Sequence of chain 1.C:
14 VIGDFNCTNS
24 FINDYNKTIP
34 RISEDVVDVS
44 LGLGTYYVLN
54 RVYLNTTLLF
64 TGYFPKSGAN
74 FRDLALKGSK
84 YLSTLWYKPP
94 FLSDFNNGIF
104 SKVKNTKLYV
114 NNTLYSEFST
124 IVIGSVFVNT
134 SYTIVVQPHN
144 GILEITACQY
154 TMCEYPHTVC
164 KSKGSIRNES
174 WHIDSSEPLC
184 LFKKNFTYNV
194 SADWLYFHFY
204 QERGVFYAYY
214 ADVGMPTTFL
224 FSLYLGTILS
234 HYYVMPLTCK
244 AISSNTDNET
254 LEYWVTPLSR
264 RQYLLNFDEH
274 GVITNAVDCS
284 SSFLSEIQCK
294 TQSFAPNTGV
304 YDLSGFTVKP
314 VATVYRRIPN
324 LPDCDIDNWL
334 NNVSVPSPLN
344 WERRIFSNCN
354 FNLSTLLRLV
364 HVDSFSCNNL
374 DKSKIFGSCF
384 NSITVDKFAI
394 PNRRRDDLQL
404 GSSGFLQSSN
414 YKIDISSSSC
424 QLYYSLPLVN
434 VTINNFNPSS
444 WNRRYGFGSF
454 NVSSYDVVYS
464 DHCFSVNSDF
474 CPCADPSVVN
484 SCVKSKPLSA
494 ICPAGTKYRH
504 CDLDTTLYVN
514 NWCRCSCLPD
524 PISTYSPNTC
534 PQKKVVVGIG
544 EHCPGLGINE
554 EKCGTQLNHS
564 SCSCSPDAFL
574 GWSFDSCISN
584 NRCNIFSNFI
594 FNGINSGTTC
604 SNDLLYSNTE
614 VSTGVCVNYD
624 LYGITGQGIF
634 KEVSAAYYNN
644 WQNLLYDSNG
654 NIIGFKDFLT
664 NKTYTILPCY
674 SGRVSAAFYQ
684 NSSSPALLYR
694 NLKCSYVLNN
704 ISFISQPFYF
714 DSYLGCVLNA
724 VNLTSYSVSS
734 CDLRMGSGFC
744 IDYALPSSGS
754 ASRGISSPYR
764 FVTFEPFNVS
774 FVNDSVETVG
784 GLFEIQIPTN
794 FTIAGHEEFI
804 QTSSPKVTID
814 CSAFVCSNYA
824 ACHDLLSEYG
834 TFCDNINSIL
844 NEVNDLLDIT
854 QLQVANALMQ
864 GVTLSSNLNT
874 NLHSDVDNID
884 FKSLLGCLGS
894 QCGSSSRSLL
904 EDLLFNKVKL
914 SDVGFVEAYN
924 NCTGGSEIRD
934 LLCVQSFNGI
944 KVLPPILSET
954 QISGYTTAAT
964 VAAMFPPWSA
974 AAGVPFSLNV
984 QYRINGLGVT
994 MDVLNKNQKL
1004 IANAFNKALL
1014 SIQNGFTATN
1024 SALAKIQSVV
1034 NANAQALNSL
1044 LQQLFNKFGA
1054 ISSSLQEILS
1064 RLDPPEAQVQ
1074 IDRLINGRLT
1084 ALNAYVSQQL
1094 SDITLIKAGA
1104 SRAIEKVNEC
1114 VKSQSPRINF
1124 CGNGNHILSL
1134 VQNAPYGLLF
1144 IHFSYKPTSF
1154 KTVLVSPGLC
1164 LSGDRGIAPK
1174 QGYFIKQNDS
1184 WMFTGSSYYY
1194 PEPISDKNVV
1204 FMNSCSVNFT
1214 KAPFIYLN

Binding-site contacts:
Ligand atom C2 contacts residue ASN114 of chain 1.C at 2.5 Å.
Ligand atom N2 contacts residue ASN114 of chain 1.C at 2.9 Å (h-bond).
Ligand atom O7 contacts residue ASN114 of chain 1.C at 4.4 Å.
Ligand atom C4 contacts residue ASN114 of chain 1.C at 4.2 Å.
Ligand atom C5 contacts residue ASN114 of chain 1.C at 3.7 Å.
Ligand atom C3 contacts residue ASN114 of chain 1.C at 3.8 Å.
Ligand atom C1 contacts residue ASN114 of chain 1.C at 1.4 Å.
Ligand atom C7 contacts residue ASN114 of chain 1.C at 3.9 Å.
Ligand atom O5 contacts residue ASN114 of chain 1.C at 2.4 Å (h-bond).
Ligand atom C8 contacts residue VAL113 of chain 1.C at 3.8 Å (hydrophobic).

This protein binds this small molecule.
Small molecule (SMILES): CC(=O)N[C@@H]1[C@@H](O)[C@H](O)[C@@H](CO)O[C@H]1O